Binding-site contacts:
Ligand atom O2 contacts residue NAG2 of chain 1.O at 2.9 Å (h-bond).
Ligand atom C2 contacts residue NAG2 of chain 1.O at 3.0 Å.
Ligand atom C3 contacts residue NAG2 of chain 1.O at 2.3 Å.
Ligand atom C1 contacts residue NAG2 of chain 1.O at 3.7 Å.
Ligand atom O3 contacts residue NAG2 of chain 1.O at 2.5 Å (h-bond).
Ligand atom C6 contacts residue NAG2 of chain 1.O at 3.2 Å.
Ligand atom C5 contacts residue NAG2 of chain 1.O at 2.6 Å.
Ligand atom O5 contacts residue NAG2 of chain 1.O at 3.2 Å (h-bond).
Ligand atom C4 contacts residue NAG2 of chain 1.O at 1.4 Å.

A small-molecule ligand and the protein it binds are described below.
Small molecule (SMILES): OC[C@H]1O[C@@H](O)[C@@H](O)[C@@H](O)[C@@H]1O